This protein binds this small molecule.
Small molecule (SMILES): CC[C@H]1C[C@H](C)[C@@]2(NC1=O)O[C@@H](C[C@H](O)[C@@H](C)CC/C=C/C=C(\C)[C@@H]1C/C=C/C=C/[C@H](O)[C@H](C)[C@@H](O)[C@@H](CCC(C)=O)C(=O)N[C@@H](C(C)C)C(=O)N[C@@H](Cc3cccc(O)c3)C(=O)N3CCC[C@H](N3)C(=O)O1)[C@H](C)[C@H](O)[C@@H]2C

Sequence of chain 1.B:
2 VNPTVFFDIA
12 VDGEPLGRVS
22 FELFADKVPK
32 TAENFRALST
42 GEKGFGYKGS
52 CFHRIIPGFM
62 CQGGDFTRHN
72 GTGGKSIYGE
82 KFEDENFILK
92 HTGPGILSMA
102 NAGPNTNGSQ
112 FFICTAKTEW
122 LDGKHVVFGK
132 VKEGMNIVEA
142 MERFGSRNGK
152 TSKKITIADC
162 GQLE

Binding-site contacts:
Ligand atom C54 contacts residue THR73 of chain 1.B at 3.8 Å.
Ligand atom C55 contacts residue GLN111 of chain 1.B at 3.6 Å.
Ligand atom C61 contacts residue HIS126 of chain 1.B at 3.5 Å.
Ligand atom N65 contacts residue ARG55 of chain 1.B at 3.7 Å.
Ligand atom C34 contacts residue GLY59 of chain 1.B at 3.5 Å.
Ligand atom C10 contacts residue ASN102 of chain 1.B at 3.7 Å.
Ligand atom O72 contacts residue ARG55 of chain 1.B at 3.7 Å.
Ligand atom C25 contacts residue PHE60 of chain 1.B at 3.6 Å (hydrophobic).
Ligand atom O67 contacts residue HIS126 of chain 1.B at 3.2 Å.
Ligand atom O69 contacts residue ARG55 of chain 1.B at 3.2 Å (salt-bridge).
Ligand atom N9 contacts residue ASN102 of chain 1.B at 2.9 Å (h-bond).
Ligand atom C48 contacts residue THR119 of chain 1.B at 3.8 Å.
Ligand atom N65 contacts residue GLN63 of chain 1.B at 3.1 Å (h-bond).
Ligand atom O70 contacts residue ALA103 of chain 1.B at 3.4 Å.
Ligand atom C11 contacts residue ASN102 of chain 1.B at 3.7 Å.
Ligand atom C32 contacts residue PHE60 of chain 1.B at 3.8 Å (hydrophobic).
Ligand atom O67 contacts residue ASN102 of chain 1.B at 3.0 Å (h-bond).
Ligand atom O68 contacts residue LYS125 of chain 1.B at 3.4 Å.
Ligand atom C58 contacts residue ASN102 of chain 1.B at 3.6 Å.
Ligand atom N6 contacts residue GLN63 of chain 1.B at 3.4 Å (h-bond).
Ligand atom C56 contacts residue GLN111 of chain 1.B at 3.7 Å.
Ligand atom C48 contacts residue PHE60 of chain 1.B at 3.8 Å (hydrophobic).
Ligand atom C4 contacts residue PHE113 of chain 1.B at 3.7 Å (hydrophobic).
Ligand atom C45 contacts residue ILE57 of chain 1.B at 3.8 Å (hydrophobic).
Ligand atom C8 contacts residue ASN102 of chain 1.B at 3.6 Å.
Ligand atom O68 contacts residue HIS126 of chain 1.B at 2.7 Å (h-bond).
Ligand atom C5 contacts residue PHE113 of chain 1.B at 3.5 Å (hydrophobic).
Ligand atom O69 contacts residue GLN63 of chain 1.B at 3.0 Å (h-bond).
Ligand atom C57 contacts residue GLN111 of chain 1.B at 3.5 Å.
Ligand atom O67 contacts residue ALA101 of chain 1.B at 3.3 Å.
Ligand atom C47 contacts residue GLY59 of chain 1.B at 3.5 Å.
Ligand atom O71 contacts residue THR73 of chain 1.B at 3.6 Å.
Ligand atom O66 contacts residue ARG55 of chain 1.B at 3.1 Å.
Ligand atom C60 contacts residue HIS126 of chain 1.B at 3.5 Å.
Ligand atom O68 contacts residue LEU122 of chain 1.B at 3.5 Å.
Ligand atom C24 contacts residue PHE60 of chain 1.B at 3.7 Å (hydrophobic).
Ligand atom C35 contacts residue GLY59 of chain 1.B at 3.6 Å.
Ligand atom O66 contacts residue MET61 of chain 1.B at 3.6 Å.
Ligand atom C61 contacts residue LYS125 of chain 1.B at 3.8 Å.
Ligand atom C5 contacts residue GLN63 of chain 1.B at 3.7 Å.